This small molecule binds to this protein.
Small molecule (SMILES): CC(=O)N[C@H]1CO[C@H](CO)[C@@H](O[C@@H]2O[C@H](C)[C@@H](O)[C@H](O)[C@H]2N)[C@@H]1O

Sequence of chain 1.A:
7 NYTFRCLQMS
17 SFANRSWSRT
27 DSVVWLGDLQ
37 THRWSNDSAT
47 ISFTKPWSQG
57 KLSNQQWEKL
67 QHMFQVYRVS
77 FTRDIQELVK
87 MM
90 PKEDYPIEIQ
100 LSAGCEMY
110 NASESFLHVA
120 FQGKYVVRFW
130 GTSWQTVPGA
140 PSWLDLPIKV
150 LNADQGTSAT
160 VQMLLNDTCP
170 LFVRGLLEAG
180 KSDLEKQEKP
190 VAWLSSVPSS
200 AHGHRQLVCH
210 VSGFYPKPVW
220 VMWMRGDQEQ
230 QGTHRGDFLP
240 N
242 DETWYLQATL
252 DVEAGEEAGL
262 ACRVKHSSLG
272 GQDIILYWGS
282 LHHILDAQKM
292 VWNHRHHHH

Binding-site contacts:
Ligand atom O3 contacts residue GLN161 of chain 1.A at 4.3 Å.
Ligand atom O4 contacts residue THR131 of chain 1.A at 4.1 Å.
Ligand atom O3 contacts residue THR131 of chain 1.A at 4.1 Å.
Ligand atom C7 contacts residue GLN161 of chain 1.A at 3.7 Å.
Ligand atom C1 contacts residue THR131 of chain 1.A at 4.4 Å.
Ligand atom O5 contacts residue GLY130 of chain 1.A at 3.8 Å.
Ligand atom C4 contacts residue GLY130 of chain 1.A at 4.2 Å.
Ligand atom C1 contacts residue GLY130 of chain 1.A at 3.8 Å.
Ligand atom C3 contacts residue ASN165 of chain 1.A at 3.8 Å.
Ligand atom O4 contacts residue GLY130 of chain 1.A at 3.4 Å.
Ligand atom N2 contacts residue ASN165 of chain 1.A at 2.9 Å (h-bond).
Ligand atom C8 contacts residue GLN161 of chain 1.A at 3.4 Å.
Ligand atom N2 contacts residue GLN161 of chain 1.A at 3.1 Å (h-bond).
Ligand atom C4 contacts residue ASN165 of chain 1.A at 4.3 Å.
Ligand atom C8 contacts residue ASN165 of chain 1.A at 4.4 Å.
Ligand atom O5 contacts residue ASN165 of chain 1.A at 2.4 Å (h-bond).
Ligand atom C3 contacts residue GLY130 of chain 1.A at 4.2 Å.
Ligand atom C5 contacts residue ASN165 of chain 1.A at 3.7 Å.
Ligand atom O7 contacts residue ASN165 of chain 1.A at 3.2 Å (h-bond).
Ligand atom C7 contacts residue ASN165 of chain 1.A at 3.2 Å.
Ligand atom C2 contacts residue GLN161 of chain 1.A at 4.1 Å.
Ligand atom C5 contacts residue GLY130 of chain 1.A at 4.2 Å.
Ligand atom C3 contacts residue THR131 of chain 1.A at 4.2 Å.
Ligand atom C3 contacts residue GLN161 of chain 1.A at 4.0 Å.
Ligand atom C2 contacts residue ASN165 of chain 1.A at 2.5 Å.
Ligand atom C1 contacts residue ASN165 of chain 1.A at 1.5 Å.
Ligand atom N2 contacts residue THR131 of chain 1.A at 4.0 Å.